Sequence of chain 1.F:
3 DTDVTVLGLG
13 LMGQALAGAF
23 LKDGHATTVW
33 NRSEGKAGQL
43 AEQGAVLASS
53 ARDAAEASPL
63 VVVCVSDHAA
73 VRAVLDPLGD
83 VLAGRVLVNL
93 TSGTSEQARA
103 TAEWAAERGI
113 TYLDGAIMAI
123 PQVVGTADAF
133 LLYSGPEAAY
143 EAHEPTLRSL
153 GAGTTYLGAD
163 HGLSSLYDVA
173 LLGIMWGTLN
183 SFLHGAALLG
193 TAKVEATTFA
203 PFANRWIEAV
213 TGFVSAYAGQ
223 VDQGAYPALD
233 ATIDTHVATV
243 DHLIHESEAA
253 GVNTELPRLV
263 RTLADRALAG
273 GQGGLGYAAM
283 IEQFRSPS

Sequence of chain 1.A:
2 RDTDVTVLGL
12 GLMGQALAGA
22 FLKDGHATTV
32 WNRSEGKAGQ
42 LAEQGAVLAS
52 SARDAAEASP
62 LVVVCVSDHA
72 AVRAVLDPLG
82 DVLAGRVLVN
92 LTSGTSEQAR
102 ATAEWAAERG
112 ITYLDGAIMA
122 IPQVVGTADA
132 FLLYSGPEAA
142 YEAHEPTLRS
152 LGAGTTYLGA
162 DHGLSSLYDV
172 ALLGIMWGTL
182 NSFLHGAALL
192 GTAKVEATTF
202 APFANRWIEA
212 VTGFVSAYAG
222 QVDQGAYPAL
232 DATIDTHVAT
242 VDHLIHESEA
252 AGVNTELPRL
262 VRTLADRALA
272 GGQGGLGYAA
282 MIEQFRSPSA

Binding-site contacts:
Ligand atom F3 contacts residue NAP1 of chain 1.G at 3.1 Å.
Ligand atom C6 contacts residue NAP1 of chain 1.G at 3.5 Å.
Ligand atom F3 contacts residue THR237 of chain 1.F at 3.2 Å.
Ligand atom C6 contacts residue LEU174 of chain 1.A at 3.9 Å (hydrophobic).
Ligand atom O2 contacts residue LEU174 of chain 1.A at 3.5 Å.
Ligand atom O1 contacts residue ALA233 of chain 1.F at 4.0 Å.
Ligand atom F2 contacts residue THR241 of chain 1.F at 3.7 Å.
Ligand atom O2 contacts residue TRP178 of chain 1.A at 3.8 Å.
Ligand atom C4 contacts residue NAP1 of chain 1.G at 3.8 Å.
Ligand atom F2 contacts residue NAP1 of chain 1.G at 3.0 Å.
Ligand atom C7 contacts residue LEU174 of chain 1.A at 3.5 Å (hydrophobic).
Ligand atom C5 contacts residue ALA121 of chain 1.A at 4.0 Å (hydrophobic).
Ligand atom C5 contacts residue NAP1 of chain 1.G at 3.9 Å.
Ligand atom O1 contacts residue HIS238 of chain 1.F at 3.3 Å (h-bond).
Ligand atom O1 contacts residue THR241 of chain 1.F at 4.0 Å.
Ligand atom C6 contacts residue TRP208 of chain 1.F at 3.7 Å (hydrophobic).
Ligand atom F1 contacts residue THR241 of chain 1.F at 3.0 Å.
Ligand atom C3 contacts residue HIS238 of chain 1.F at 3.8 Å.
Ligand atom C5 contacts residue ILE122 of chain 1.A at 3.9 Å (hydrophobic).
Ligand atom F2 contacts residue SER94 of chain 1.A at 3.6 Å.
Ligand atom C8 contacts residue NAP1 of chain 1.G at 3.3 Å.
Ligand atom O2 contacts residue THR241 of chain 1.F at 2.8 Å (h-bond).
Ligand atom C5 contacts residue TRP208 of chain 1.F at 3.8 Å (hydrophobic).
Ligand atom F1 contacts residue THR237 of chain 1.F at 3.1 Å.
Ligand atom C4 contacts residue ILE122 of chain 1.A at 3.8 Å (hydrophobic).
Ligand atom C3 contacts residue MET177 of chain 1.A at 4.0 Å (hydrophobic).
Ligand atom C2 contacts residue MET177 of chain 1.A at 4.0 Å (hydrophobic).
Ligand atom C4 contacts residue MET177 of chain 1.A at 3.9 Å (hydrophobic).
Ligand atom C1 contacts residue THR241 of chain 1.F at 3.7 Å.
Ligand atom O2 contacts residue MET177 of chain 1.A at 3.9 Å.
Ligand atom C8 contacts residue THR237 of chain 1.F at 3.9 Å.
Ligand atom C5 contacts residue MET177 of chain 1.A at 4.0 Å (hydrophobic).
Ligand atom F1 contacts residue HIS238 of chain 1.F at 4.0 Å.
Ligand atom F1 contacts residue NAP1 of chain 1.G at 3.0 Å.
Ligand atom C3 contacts residue NAP1 of chain 1.G at 4.0 Å.
Ligand atom C8 contacts residue THR241 of chain 1.F at 3.8 Å.
Ligand atom C7 contacts residue NAP1 of chain 1.G at 3.5 Å.
Ligand atom O1 contacts residue THR237 of chain 1.F at 4.1 Å.
Ligand atom C3 contacts residue ALA233 of chain 1.F at 4.0 Å (hydrophobic).
Ligand atom C2 contacts residue NAP1 of chain 1.G at 3.9 Å.

A protein and the small-molecule ligand that binds it are described below.
Small molecule (SMILES): OC(O)(c1ccccc1)C(F)(F)F